A protein and the small-molecule ligand that binds it are described below.
Small molecule (SMILES): CC(=O)N[C@H]1[C@H]([C@H](O)[C@H](O)CO)O[C@@](O[C@H](CO)[C@@H](O)[C@@H]2O[C@@H](C(=O)O)C[C@H](O)[C@H]2NC(C)=O)(C(=O)O)C[C@@H]1O

Sequence of chain 52.B:
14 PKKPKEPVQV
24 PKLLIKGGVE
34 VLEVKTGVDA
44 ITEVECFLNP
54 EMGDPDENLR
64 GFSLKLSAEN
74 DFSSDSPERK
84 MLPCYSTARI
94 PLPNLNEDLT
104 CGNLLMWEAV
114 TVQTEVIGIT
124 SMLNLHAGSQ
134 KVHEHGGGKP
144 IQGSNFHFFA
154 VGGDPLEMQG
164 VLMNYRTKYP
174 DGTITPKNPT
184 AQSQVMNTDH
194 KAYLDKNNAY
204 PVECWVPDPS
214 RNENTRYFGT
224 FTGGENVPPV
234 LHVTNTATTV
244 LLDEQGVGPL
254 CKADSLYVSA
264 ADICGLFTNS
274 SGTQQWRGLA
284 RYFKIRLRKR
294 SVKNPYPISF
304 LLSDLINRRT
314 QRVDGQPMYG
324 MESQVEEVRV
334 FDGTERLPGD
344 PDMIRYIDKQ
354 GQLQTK

Binding-site contacts:
Ligand atom O8 contacts residue THR276 of chain 52.A at 3.2 Å.
Ligand atom C6 contacts residue ASN272 of chain 52.A at 3.5 Å.
Ligand atom O1B contacts residue ASN272 of chain 52.A at 3.7 Å.
Ligand atom O1A contacts residue SER274 of chain 52.A at 2.3 Å (h-bond).
Ligand atom C4 contacts residue ASN272 of chain 52.A at 4.0 Å.
Ligand atom O8 contacts residue ASN272 of chain 52.A at 3.5 Å (h-bond).
Ligand atom O9 contacts residue LYS68 of chain 52.A at 2.8 Å (salt-bridge).
Ligand atom O8 contacts residue GLN278 of chain 52.A at 3.5 Å (h-bond).
Ligand atom C9 contacts residue LYS68 of chain 52.A at 3.8 Å.
Ligand atom O1B contacts residue LYS68 of chain 52.A at 3.7 Å.
Ligand atom C10 contacts residue PHE75 of chain 52.B at 3.9 Å (hydrophobic).
Ligand atom O8 contacts residue LYS68 of chain 52.A at 3.9 Å.
Ligand atom C10 contacts residue LEU62 of chain 52.A at 3.9 Å (hydrophobic).
Ligand atom C1 contacts residue LYS68 of chain 52.A at 3.8 Å.
Ligand atom O1A contacts residue THR276 of chain 52.A at 3.4 Å (h-bond).
Ligand atom N5 contacts residue GLN278 of chain 52.A at 3.7 Å.
Ligand atom C1 contacts residue THR276 of chain 52.A at 3.5 Å.
Ligand atom O10 contacts residue LEU62 of chain 52.A at 3.6 Å.
Ligand atom C5 contacts residue ASN272 of chain 52.A at 3.9 Å.
Ligand atom O1B contacts residue THR276 of chain 52.A at 2.8 Å (h-bond).
Ligand atom C7 contacts residue GLN278 of chain 52.A at 3.8 Å.
Ligand atom C10 contacts residue ASN272 of chain 52.A at 3.7 Å.
Ligand atom O9 contacts residue LEU67 of chain 52.A at 3.2 Å.
Ligand atom C9 contacts residue GLN278 of chain 52.A at 3.2 Å.
Ligand atom C11 contacts residue THR276 of chain 52.A at 3.7 Å.
Ligand atom C11 contacts residue GLN278 of chain 52.A at 3.4 Å.
Ligand atom C11 contacts residue LEU62 of chain 52.A at 4.0 Å (hydrophobic).
Ligand atom O10 contacts residue PHE75 of chain 52.B at 3.5 Å.
Ligand atom C11 contacts residue PHE75 of chain 52.B at 3.5 Å (hydrophobic).
Ligand atom C9 contacts residue LEU67 of chain 52.A at 3.9 Å (hydrophobic).
Ligand atom O1A contacts residue LYS68 of chain 52.A at 3.2 Å (salt-bridge).
Ligand atom C10 contacts residue GLN278 of chain 52.A at 4.0 Å.
Ligand atom C8 contacts residue GLN278 of chain 52.A at 3.7 Å.
Ligand atom N5 contacts residue ASN272 of chain 52.A at 3.1 Å (h-bond).
Ligand atom C1 contacts residue SER274 of chain 52.A at 3.4 Å.
Ligand atom O1B contacts residue SER274 of chain 52.A at 3.9 Å.
Ligand atom C11 contacts residue PHE65 of chain 52.A at 3.7 Å (hydrophobic).
Ligand atom C11 contacts residue PHE270 of chain 52.A at 3.8 Å (hydrophobic).
Ligand atom C11 contacts residue ASN272 of chain 52.A at 3.4 Å.
Ligand atom C11 contacts residue HIS138 of chain 52.E at 3.4 Å.

Sequence of chain 52.E:
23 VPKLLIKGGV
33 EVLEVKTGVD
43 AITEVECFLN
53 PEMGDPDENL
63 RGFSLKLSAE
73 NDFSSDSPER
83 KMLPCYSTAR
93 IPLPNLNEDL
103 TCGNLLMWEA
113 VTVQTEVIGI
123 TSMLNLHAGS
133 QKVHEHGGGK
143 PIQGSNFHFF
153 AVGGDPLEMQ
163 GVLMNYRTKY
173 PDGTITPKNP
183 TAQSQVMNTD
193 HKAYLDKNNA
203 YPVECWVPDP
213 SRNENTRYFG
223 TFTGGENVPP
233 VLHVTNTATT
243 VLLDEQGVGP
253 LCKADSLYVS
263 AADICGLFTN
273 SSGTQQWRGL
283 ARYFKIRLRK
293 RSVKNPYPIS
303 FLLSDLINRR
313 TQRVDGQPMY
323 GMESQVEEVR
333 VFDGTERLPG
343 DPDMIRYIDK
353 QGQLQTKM

Sequence of chain 52.A:
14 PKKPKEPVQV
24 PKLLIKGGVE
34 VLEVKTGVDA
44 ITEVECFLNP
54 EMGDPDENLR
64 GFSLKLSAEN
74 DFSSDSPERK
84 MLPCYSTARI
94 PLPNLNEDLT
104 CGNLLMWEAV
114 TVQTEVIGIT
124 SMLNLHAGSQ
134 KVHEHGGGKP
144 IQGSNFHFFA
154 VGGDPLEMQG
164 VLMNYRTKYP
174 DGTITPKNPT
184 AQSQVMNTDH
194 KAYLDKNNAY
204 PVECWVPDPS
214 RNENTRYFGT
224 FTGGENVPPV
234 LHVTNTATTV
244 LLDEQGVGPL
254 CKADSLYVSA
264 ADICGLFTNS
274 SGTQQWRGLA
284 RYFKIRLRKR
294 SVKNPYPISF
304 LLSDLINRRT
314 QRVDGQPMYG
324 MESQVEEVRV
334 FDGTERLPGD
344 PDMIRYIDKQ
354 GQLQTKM